Binding-site contacts:
Ligand atom O contacts residue GLY71 of chain 2.A at 3.9 Å.
Ligand atom CG contacts residue SER70 of chain 2.A at 3.4 Å.
Ligand atom OXT contacts residue THR69 of chain 2.A at 2.5 Å (h-bond).
Ligand atom OD1 contacts residue SER70 of chain 2.A at 2.8 Å (h-bond).
Ligand atom OD1 contacts residue GLY71 of chain 2.A at 3.9 Å.
Ligand atom CB contacts residue MET120 of chain 2.A at 3.6 Å (hydrophobic).
Ligand atom CG2 contacts residue GLY228 of chain 2.A at 3.5 Å.
Ligand atom CA contacts residue GLY119 of chain 2.A at 3.8 Å.
Ligand atom C contacts residue GLN143 of chain 2.A at 3.9 Å.
Ligand atom CB contacts residue HIS224 of chain 2.A at 3.6 Å.
Ligand atom O contacts residue ASN72 of chain 2.A at 3.2 Å (h-bond).
Ligand atom N contacts residue LYS118 of chain 2.A at 3.6 Å.
Ligand atom CG2 contacts residue LLP42 of chain 2.A at 3.4 Å.
Ligand atom O contacts residue MET120 of chain 2.A at 2.8 Å.
Ligand atom CB contacts residue GLY119 of chain 2.A at 3.9 Å.
Ligand atom CB contacts residue GLY230 of chain 2.A at 3.7 Å.
Ligand atom C contacts residue MET120 of chain 2.A at 3.8 Å (hydrophobic).
Ligand atom CA contacts residue LYS118 of chain 2.A at 3.1 Å.
Ligand atom CG1 contacts residue GLY228 of chain 2.A at 3.4 Å.
Ligand atom C contacts residue THR69 of chain 2.A at 3.6 Å.
Ligand atom CG contacts residue MET120 of chain 2.A at 3.9 Å (hydrophobic).
Ligand atom O contacts residue LLP42 of chain 2.A at 3.8 Å.
Ligand atom ND2 contacts residue GLY71 of chain 2.A at 3.7 Å.
Ligand atom C contacts residue GLY71 of chain 2.A at 3.8 Å.
Ligand atom O contacts residue GLY230 of chain 2.A at 3.9 Å.
Ligand atom O contacts residue THR73 of chain 2.A at 3.3 Å (h-bond).
Ligand atom C contacts residue ASN72 of chain 2.A at 3.9 Å.
Ligand atom O contacts residue GLY71 of chain 2.A at 3.9 Å.
Ligand atom CB contacts residue LYS118 of chain 2.A at 3.0 Å.
Ligand atom OD1 contacts residue THR69 of chain 2.A at 2.9 Å.
Ligand atom OXT contacts residue GLN143 of chain 2.A at 3.5 Å (h-bond).
Ligand atom OD1 contacts residue ALA68 of chain 2.A at 3.3 Å (h-bond).
Ligand atom O contacts residue GLN227 of chain 2.A at 3.8 Å.
Ligand atom OXT contacts residue GLY71 of chain 2.A at 3.6 Å.
Ligand atom ND2 contacts residue SER70 of chain 2.A at 3.0 Å (h-bond).
Ligand atom CG contacts residue HIS224 of chain 2.A at 3.6 Å.
Ligand atom O contacts residue ALA231 of chain 2.A at 3.8 Å.
Ligand atom ND2 contacts residue HIS224 of chain 2.A at 3.5 Å (h-bond).
Ligand atom ND2 contacts residue GLN227 of chain 2.A at 3.5 Å (h-bond).
Ligand atom CA contacts residue MET120 of chain 2.A at 3.6 Å (hydrophobic).

Sequence of chain 2.A:
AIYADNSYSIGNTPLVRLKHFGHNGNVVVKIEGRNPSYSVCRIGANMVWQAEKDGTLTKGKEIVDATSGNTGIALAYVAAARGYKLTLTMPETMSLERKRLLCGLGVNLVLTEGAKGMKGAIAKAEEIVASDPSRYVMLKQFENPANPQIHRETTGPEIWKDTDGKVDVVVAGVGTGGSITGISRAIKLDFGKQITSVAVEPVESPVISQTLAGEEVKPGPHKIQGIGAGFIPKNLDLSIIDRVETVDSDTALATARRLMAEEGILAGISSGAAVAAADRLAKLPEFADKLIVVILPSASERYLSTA

A protein and the small-molecule ligand that binds it are described below.
Small molecule (SMILES): CC[C@H](C)[C@H](NC(=O)[C@H](CC(N)=O)NC(=O)[C@H](C)NC(=O)[C@H](CC(N)=O)NC(=O)[C@H](/C=C/SC)NC(=O)CNC(=O)[C@H](C)N)C(=O)O